A small-molecule ligand and the protein it binds are described below.
Small molecule (SMILES): Nc1ncnc2c1ncn2[C@H]1CC[C@@H](CO[P](=O)(O)O[P](=O)(O)OP(=O)(O)O)O1

Sequence of chain 1.A:
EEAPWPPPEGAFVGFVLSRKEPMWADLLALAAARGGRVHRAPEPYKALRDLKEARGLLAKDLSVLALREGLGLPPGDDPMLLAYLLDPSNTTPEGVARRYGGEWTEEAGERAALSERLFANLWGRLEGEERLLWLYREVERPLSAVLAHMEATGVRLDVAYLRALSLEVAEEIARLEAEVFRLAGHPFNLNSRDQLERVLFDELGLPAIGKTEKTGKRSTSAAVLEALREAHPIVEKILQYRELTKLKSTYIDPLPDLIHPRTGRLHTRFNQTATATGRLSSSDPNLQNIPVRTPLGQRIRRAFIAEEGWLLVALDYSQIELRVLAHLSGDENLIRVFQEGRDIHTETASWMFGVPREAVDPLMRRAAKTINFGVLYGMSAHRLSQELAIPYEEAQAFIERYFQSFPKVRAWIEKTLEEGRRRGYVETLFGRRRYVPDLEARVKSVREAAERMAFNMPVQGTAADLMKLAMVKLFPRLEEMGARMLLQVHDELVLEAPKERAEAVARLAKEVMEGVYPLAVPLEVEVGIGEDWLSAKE

Binding-site contacts:
Ligand atom O2B contacts residue PHE375 of chain 1.A at 3.8 Å.
Ligand atom O3G contacts residue MG1 of chain 1.J at 2.3 Å.
Ligand atom PB contacts residue MG1 of chain 1.J at 3.6 Å.
Ligand atom O1G contacts residue GLN321 of chain 1.A at 3.1 Å (h-bond).
Ligand atom PG contacts residue MG1 of chain 1.J at 3.7 Å.
Ligand atom N7 contacts residue ARG295 of chain 1.A at 3.4 Å (salt-bridge).
Ligand atom O2A contacts residue GOL1 of chain 1.Q at 3.6 Å.
Ligand atom PG contacts residue LYS371 of chain 1.A at 3.8 Å.
Ligand atom O2G contacts residue LYS371 of chain 1.A at 2.8 Å (salt-bridge).
Ligand atom N6 contacts residue ARG295 of chain 1.A at 3.4 Å (salt-bridge).
Ligand atom C3' contacts residue PHE375 of chain 1.A at 3.5 Å (hydrophobic).
Ligand atom C5' contacts residue ASP493 of chain 1.A at 3.8 Å.
Ligand atom O3B contacts residue LYS371 of chain 1.A at 3.7 Å.
Ligand atom PB contacts residue GLN321 of chain 1.A at 3.8 Å.
Ligand atom O3B contacts residue GLN321 of chain 1.A at 3.8 Å.
Ligand atom O3B contacts residue HIS347 of chain 1.A at 3.1 Å (h-bond).
Ligand atom PB contacts residue HIS347 of chain 1.A at 3.8 Å.
Ligand atom C1' contacts residue TYR379 of chain 1.A at 3.2 Å (hydrophobic).
Ligand atom C2 contacts residue TYR379 of chain 1.A at 3.8 Å (hydrophobic).
Ligand atom C2' contacts residue PHE375 of chain 1.A at 3.3 Å (hydrophobic).
Ligand atom O3A contacts residue LYS371 of chain 1.A at 3.3 Å (salt-bridge).
Ligand atom C5 contacts residue PHE375 of chain 1.A at 3.9 Å (hydrophobic).
Ligand atom C4 contacts residue TYR379 of chain 1.A at 3.8 Å (hydrophobic).
Ligand atom O2G contacts residue ARG367 of chain 1.A at 2.6 Å (salt-bridge).
Ligand atom N3 contacts residue TYR379 of chain 1.A at 3.1 Å (h-bond).
Ligand atom C5 contacts residue ARG295 of chain 1.A at 3.6 Å.
Ligand atom O2B contacts residue GLN321 of chain 1.A at 3.4 Å.
Ligand atom O1A contacts residue LYS371 of chain 1.A at 3.7 Å.
Ligand atom O3A contacts residue PHE375 of chain 1.A at 3.5 Å.
Ligand atom O2B contacts residue HIS347 of chain 1.A at 3.1 Å (h-bond).
Ligand atom C2' contacts residue TYR379 of chain 1.A at 3.4 Å (hydrophobic).
Ligand atom O1B contacts residue MG1 of chain 1.J at 2.4 Å.
Ligand atom PG contacts residue ARG367 of chain 1.A at 3.4 Å.
Ligand atom O1A contacts residue GOL1 of chain 1.Q at 3.5 Å (h-bond).
Ligand atom O2A contacts residue MG1 of chain 1.J at 2.1 Å.
Ligand atom O1G contacts residue ARG367 of chain 1.A at 3.1 Å (salt-bridge).
Ligand atom O1G contacts residue HIS347 of chain 1.A at 3.9 Å.
Ligand atom O1B contacts residue GLN321 of chain 1.A at 3.4 Å (h-bond).
Ligand atom C6 contacts residue ARG295 of chain 1.A at 3.8 Å.
Ligand atom PA contacts residue MG1 of chain 1.J at 3.5 Å.